Sequence of chain 1.C:
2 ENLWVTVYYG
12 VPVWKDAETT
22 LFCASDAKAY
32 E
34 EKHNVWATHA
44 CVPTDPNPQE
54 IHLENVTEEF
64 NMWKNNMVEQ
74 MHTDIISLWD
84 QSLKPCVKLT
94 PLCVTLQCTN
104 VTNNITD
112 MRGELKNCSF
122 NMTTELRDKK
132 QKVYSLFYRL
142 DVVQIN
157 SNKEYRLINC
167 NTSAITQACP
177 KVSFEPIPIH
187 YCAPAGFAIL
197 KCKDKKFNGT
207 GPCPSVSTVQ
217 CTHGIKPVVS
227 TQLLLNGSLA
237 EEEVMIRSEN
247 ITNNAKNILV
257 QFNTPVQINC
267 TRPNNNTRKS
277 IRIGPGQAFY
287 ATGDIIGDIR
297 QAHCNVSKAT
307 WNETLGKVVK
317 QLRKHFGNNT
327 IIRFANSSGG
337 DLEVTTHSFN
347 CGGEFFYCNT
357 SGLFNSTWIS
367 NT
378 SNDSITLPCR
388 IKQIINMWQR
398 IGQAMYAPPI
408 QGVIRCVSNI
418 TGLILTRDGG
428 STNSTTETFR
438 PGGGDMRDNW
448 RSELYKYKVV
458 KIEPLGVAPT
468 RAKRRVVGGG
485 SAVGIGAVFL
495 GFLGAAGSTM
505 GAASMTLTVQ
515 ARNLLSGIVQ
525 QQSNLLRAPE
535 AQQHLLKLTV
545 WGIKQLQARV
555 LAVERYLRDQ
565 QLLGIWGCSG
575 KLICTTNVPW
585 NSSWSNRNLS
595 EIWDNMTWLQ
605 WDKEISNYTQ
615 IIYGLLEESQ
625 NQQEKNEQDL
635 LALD

Binding-site contacts:
Ligand atom C4 contacts residue ASN585 of chain 1.C at 4.2 Å.
Ligand atom C1 contacts residue ASN585 of chain 1.C at 1.5 Å.
Ligand atom N2 contacts residue ASN585 of chain 1.C at 2.9 Å (h-bond).
Ligand atom C3 contacts residue ASN585 of chain 1.C at 3.8 Å.
Ligand atom C5 contacts residue ASN585 of chain 1.C at 3.7 Å.
Ligand atom C2 contacts residue ASN585 of chain 1.C at 2.5 Å.
Ligand atom C7 contacts residue ASN585 of chain 1.C at 3.1 Å.
Ligand atom C1 contacts residue SER587 of chain 1.C at 3.7 Å.
Ligand atom O5 contacts residue SER587 of chain 1.C at 4.4 Å.
Ligand atom O7 contacts residue ASN585 of chain 1.C at 2.9 Å (h-bond).
Ligand atom O5 contacts residue ASN585 of chain 1.C at 2.4 Å (h-bond).
Ligand atom O7 contacts residue SER587 of chain 1.C at 3.0 Å (h-bond).
Ligand atom C8 contacts residue ASN585 of chain 1.C at 4.1 Å.
Ligand atom C7 contacts residue SER587 of chain 1.C at 4.0 Å.

The small molecule below binds the protein below.
Small molecule (SMILES): CC(=O)N[C@@H]1[C@@H](O)[C@H](O)[C@@H](CO)O[C@H]1O